Sequence of chain 53.K:
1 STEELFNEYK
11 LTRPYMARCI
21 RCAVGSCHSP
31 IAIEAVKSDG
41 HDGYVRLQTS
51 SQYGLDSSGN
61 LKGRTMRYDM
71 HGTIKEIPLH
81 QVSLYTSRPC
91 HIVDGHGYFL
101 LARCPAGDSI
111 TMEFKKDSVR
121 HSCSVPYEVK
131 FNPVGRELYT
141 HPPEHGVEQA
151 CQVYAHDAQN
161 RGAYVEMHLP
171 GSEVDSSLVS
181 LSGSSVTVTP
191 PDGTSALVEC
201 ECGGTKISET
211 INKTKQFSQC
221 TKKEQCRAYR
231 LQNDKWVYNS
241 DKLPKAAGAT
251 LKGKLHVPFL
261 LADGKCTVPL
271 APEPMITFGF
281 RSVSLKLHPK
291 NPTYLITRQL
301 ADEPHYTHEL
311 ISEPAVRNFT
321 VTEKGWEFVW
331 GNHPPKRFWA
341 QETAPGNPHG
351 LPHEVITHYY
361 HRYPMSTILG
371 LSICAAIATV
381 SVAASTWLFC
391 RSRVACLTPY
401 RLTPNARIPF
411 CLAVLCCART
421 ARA

Binding-site contacts:
Ligand atom C3 contacts residue ASN212 of chain 53.K at 3.8 Å.
Ligand atom C1 contacts residue ASN212 of chain 53.K at 1.4 Å.
Ligand atom C7 contacts residue ASN212 of chain 53.K at 3.7 Å.
Ligand atom C4 contacts residue ASN212 of chain 53.K at 4.2 Å.
Ligand atom N2 contacts residue ASN212 of chain 53.K at 2.9 Å (h-bond).
Ligand atom O7 contacts residue ASN212 of chain 53.K at 4.1 Å.
Ligand atom N2 contacts residue ILE211 of chain 53.K at 4.0 Å.
Ligand atom C2 contacts residue ASN212 of chain 53.K at 2.5 Å.
Ligand atom O5 contacts residue ASN212 of chain 53.K at 2.4 Å (h-bond).
Ligand atom C1 contacts residue ILE211 of chain 53.K at 4.2 Å (hydrophobic).
Ligand atom C5 contacts residue ASN212 of chain 53.K at 3.7 Å.

A small-molecule ligand and the protein it binds are described below.
Small molecule (SMILES): CC(=O)N[C@@H]1[C@@H](O)[C@H](O)[C@@H](CO)O[C@H]1O